Binding-site contacts:
Ligand atom C1 contacts residue ASN53 of chain 1.D at 1.4 Å.
Ligand atom O5 contacts residue ASN53 of chain 1.D at 2.3 Å (h-bond).
Ligand atom C2 contacts residue ASN53 of chain 1.D at 2.6 Å.
Ligand atom C4 contacts residue ASN53 of chain 1.D at 4.3 Å.
Ligand atom N2 contacts residue ASN53 of chain 1.D at 3.2 Å (h-bond).
Ligand atom O7 contacts residue ASN53 of chain 1.D at 4.4 Å.
Ligand atom C5 contacts residue ASN53 of chain 1.D at 3.6 Å.
Ligand atom C8 contacts residue LEU46 of chain 1.D at 4.4 Å (hydrophobic).
Ligand atom C3 contacts residue ASN53 of chain 1.D at 3.9 Å.
Ligand atom C7 contacts residue ASN53 of chain 1.D at 4.1 Å.

Sequence of chain 1.D:
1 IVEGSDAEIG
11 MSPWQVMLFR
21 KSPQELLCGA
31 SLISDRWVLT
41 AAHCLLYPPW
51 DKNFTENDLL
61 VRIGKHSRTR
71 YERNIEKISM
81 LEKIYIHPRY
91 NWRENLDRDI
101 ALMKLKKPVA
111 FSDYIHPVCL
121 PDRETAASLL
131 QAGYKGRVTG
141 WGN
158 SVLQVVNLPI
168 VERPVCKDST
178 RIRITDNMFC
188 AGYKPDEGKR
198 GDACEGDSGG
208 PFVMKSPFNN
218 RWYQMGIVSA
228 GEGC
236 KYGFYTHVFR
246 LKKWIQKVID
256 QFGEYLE

The small molecule below binds the protein below.
Small molecule (SMILES): CC(=O)N[C@@H]1[C@@H](O)[C@H](O)[C@@H](CO)O[C@H]1O